The protein below binds the small molecule below.
Small molecule (SMILES): Nc1ncnc2c1ncn2[C@@H]1O[C@H](CO[P](=O)(O)OS(=O)(=O)O)[C@@H](O)[C@H]1O

Sequence of chain 1.D:
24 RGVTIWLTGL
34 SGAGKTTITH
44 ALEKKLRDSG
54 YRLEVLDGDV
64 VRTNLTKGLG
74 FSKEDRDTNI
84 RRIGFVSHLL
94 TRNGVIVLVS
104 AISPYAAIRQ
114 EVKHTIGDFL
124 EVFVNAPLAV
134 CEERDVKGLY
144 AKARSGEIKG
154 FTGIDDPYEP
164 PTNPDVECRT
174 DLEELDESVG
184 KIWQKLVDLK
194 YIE

Binding-site contacts:
Ligand atom O3' contacts residue ANP1 of chain 1.S at 2.8 Å (h-bond).
Ligand atom O2B contacts residue PRO107 of chain 1.D at 3.3 Å.
Ligand atom C6 contacts residue PHE154 of chain 1.D at 3.3 Å (hydrophobic).
Ligand atom O1B contacts residue ARG65 of chain 1.D at 2.9 Å (salt-bridge).
Ligand atom O3' contacts residue ASP62 of chain 1.D at 3.0 Å (salt-bridge).
Ligand atom O2A contacts residue ILE105 of chain 1.D at 2.9 Å (h-bond).
Ligand atom C4 contacts residue PHE154 of chain 1.D at 3.5 Å (hydrophobic).
Ligand atom N6 contacts residue GLY153 of chain 1.D at 2.9 Å (h-bond).
Ligand atom N9 contacts residue PHE74 of chain 1.D at 3.5 Å.
Ligand atom N3 contacts residue PHE154 of chain 1.D at 3.6 Å.
Ligand atom O1A contacts residue GLY61 of chain 1.D at 3.5 Å.
Ligand atom O3B contacts residue ILE83 of chain 1.D at 3.4 Å.
Ligand atom N1 contacts residue PHE154 of chain 1.D at 3.5 Å.
Ligand atom C2' contacts residue LEU142 of chain 1.D at 3.6 Å (hydrophobic).
Ligand atom O1A contacts residue ARG65 of chain 1.D at 2.9 Å (salt-bridge).
Ligand atom C5 contacts residue PHE154 of chain 1.D at 3.5 Å (hydrophobic).
Ligand atom N7 contacts residue PHE74 of chain 1.D at 3.4 Å.
Ligand atom O3B contacts residue ALA104 of chain 1.D at 3.7 Å.
Ligand atom O2' contacts residue LEU142 of chain 1.D at 3.3 Å.
Ligand atom N1 contacts residue THR155 of chain 1.D at 3.6 Å (h-bond).
Ligand atom O4' contacts residue PHE74 of chain 1.D at 3.3 Å.
Ligand atom C6 contacts residue ARG79 of chain 1.D at 3.7 Å.
Ligand atom C8 contacts residue PHE74 of chain 1.D at 3.5 Å (hydrophobic).
Ligand atom N6 contacts residue ARG79 of chain 1.D at 3.7 Å.
Ligand atom O2B contacts residue ARG79 of chain 1.D at 2.9 Å (salt-bridge).
Ligand atom O1B contacts residue ARG79 of chain 1.D at 3.6 Å.
Ligand atom O5' contacts residue ARG65 of chain 1.D at 3.5 Å (salt-bridge).
Ligand atom O3B contacts residue SER106 of chain 1.D at 3.1 Å (h-bond).
Ligand atom O3B contacts residue ILE105 of chain 1.D at 3.3 Å (h-bond).
Ligand atom C4 contacts residue PHE74 of chain 1.D at 3.6 Å (hydrophobic).
Ligand atom O1A contacts residue ASN82 of chain 1.D at 2.9 Å (h-bond).
Ligand atom N6 contacts residue PHE154 of chain 1.D at 3.7 Å.
Ligand atom N1 contacts residue ARG79 of chain 1.D at 3.1 Å (salt-bridge).
Ligand atom O1B contacts residue ASN82 of chain 1.D at 3.2 Å (h-bond).
Ligand atom C2 contacts residue ILE105 of chain 1.D at 3.5 Å (hydrophobic).
Ligand atom C4' contacts residue ASP62 of chain 1.D at 3.4 Å.
Ligand atom C2 contacts residue THR155 of chain 1.D at 3.4 Å.
Ligand atom O5' contacts residue PHE74 of chain 1.D at 3.7 Å.
Ligand atom O2A contacts residue ALA104 of chain 1.D at 3.3 Å.
Ligand atom PA contacts residue ARG65 of chain 1.D at 3.7 Å.